Sequence of chain 1.F:
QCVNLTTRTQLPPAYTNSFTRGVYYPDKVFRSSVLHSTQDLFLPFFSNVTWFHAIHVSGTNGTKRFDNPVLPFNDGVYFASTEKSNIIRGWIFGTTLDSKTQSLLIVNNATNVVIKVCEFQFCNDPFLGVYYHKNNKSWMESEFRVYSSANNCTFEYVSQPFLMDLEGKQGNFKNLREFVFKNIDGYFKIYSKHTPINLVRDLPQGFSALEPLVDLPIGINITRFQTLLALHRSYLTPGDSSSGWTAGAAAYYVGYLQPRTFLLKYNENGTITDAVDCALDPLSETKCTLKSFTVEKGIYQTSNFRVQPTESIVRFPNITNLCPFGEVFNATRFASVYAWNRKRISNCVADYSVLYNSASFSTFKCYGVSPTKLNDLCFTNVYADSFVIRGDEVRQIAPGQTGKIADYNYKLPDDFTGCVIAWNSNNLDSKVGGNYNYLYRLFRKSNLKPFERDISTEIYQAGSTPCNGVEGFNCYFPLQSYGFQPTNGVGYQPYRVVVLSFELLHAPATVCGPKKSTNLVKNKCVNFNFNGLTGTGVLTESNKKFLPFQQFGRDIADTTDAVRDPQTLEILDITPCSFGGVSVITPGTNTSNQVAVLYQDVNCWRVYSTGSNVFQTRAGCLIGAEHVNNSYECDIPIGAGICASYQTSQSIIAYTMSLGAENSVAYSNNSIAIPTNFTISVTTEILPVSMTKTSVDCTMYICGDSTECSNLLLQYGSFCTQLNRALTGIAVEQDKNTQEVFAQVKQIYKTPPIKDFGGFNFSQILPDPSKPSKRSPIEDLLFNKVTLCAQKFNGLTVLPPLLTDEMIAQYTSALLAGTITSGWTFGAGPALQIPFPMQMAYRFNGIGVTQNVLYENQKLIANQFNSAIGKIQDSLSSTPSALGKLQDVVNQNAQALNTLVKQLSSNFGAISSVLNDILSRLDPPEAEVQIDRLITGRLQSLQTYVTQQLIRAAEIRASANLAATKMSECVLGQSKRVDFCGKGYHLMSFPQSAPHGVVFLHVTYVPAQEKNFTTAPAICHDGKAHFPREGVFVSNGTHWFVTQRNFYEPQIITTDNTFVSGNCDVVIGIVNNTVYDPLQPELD

A protein and the small-molecule ligand that binds it are described below.
Small molecule (SMILES): CC(=O)N[C@@H]1[C@@H](O)[C@H](O)[C@@H](CO)O[C@H]1O

Binding-site contacts:
Ligand atom C3 contacts residue ASN1121 of chain 1.F at 3.8 Å.
Ligand atom C7 contacts residue ASN1121 of chain 1.F at 4.0 Å.
Ligand atom C2 contacts residue ASN1121 of chain 1.F at 2.5 Å.
Ligand atom N2 contacts residue ASN1121 of chain 1.F at 2.9 Å (h-bond).
Ligand atom C5 contacts residue ASN1121 of chain 1.F at 3.7 Å.
Ligand atom C1 contacts residue ASN1121 of chain 1.F at 1.4 Å.
Ligand atom C4 contacts residue ASN1121 of chain 1.F at 4.2 Å.
Ligand atom O5 contacts residue ASN1121 of chain 1.F at 2.4 Å (h-bond).